Sequence of chain 1.A:
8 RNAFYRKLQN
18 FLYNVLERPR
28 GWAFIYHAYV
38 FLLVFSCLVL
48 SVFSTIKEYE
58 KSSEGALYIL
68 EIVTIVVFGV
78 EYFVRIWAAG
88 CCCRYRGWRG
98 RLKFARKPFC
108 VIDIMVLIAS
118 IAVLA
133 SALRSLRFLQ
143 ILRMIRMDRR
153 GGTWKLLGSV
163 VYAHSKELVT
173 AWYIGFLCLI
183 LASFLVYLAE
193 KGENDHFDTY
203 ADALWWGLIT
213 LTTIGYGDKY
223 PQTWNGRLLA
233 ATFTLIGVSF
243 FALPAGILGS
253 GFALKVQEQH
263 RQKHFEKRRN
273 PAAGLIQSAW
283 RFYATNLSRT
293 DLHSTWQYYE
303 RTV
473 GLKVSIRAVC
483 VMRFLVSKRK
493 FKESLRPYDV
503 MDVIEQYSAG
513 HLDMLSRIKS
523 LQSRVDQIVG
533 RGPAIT

This protein binds this small molecule.
Small molecule (SMILES): CCOC(=O)Nc1ccc(NCc2ccc(F)cc2)cc1N

Binding-site contacts:
Ligand atom C17 contacts residue LEU237 of chain 1.A at 4.2 Å (hydrophobic).
Ligand atom C8 contacts residue PHE243 of chain 1.C at 3.9 Å (hydrophobic).
Ligand atom O2 contacts residue LEU237 of chain 1.A at 3.2 Å (h-bond).
Ligand atom C12 contacts residue PHE243 of chain 1.C at 3.5 Å (hydrophobic).
Ligand atom F1 contacts residue LEU237 of chain 1.A at 4.3 Å.
Ligand atom O3 contacts residue LEU237 of chain 1.A at 4.2 Å.
Ligand atom F1 contacts residue PHE178 of chain 1.C at 4.1 Å.
Ligand atom C22 contacts residue PHE242 of chain 1.A at 4.2 Å (hydrophobic).
Ligand atom C18 contacts residue LEU237 of chain 1.A at 4.2 Å (hydrophobic).
Ligand atom C19 contacts residue LEU237 of chain 1.A at 4.0 Å (hydrophobic).
Ligand atom C20 contacts residue SER241 of chain 1.A at 3.5 Å.
Ligand atom N6 contacts residue PHE243 of chain 1.C at 2.3 Å (h-bond).
Ligand atom C11 contacts residue PHE243 of chain 1.C at 3.2 Å (hydrophobic).
Ligand atom C12 contacts residue SER241 of chain 1.A at 4.0 Å.
Ligand atom O2 contacts residue SER241 of chain 1.A at 3.3 Å.
Ligand atom N6 contacts residue SER241 of chain 1.A at 3.2 Å (h-bond).
Ligand atom C13 contacts residue TRP174 of chain 1.C at 3.2 Å (hydrophobic).
Ligand atom C10 contacts residue LEU237 of chain 1.A at 3.5 Å (hydrophobic).
Ligand atom C19 contacts residue PHE178 of chain 1.C at 3.9 Å (hydrophobic).
Ligand atom O2 contacts residue ILE238 of chain 1.A at 3.6 Å.
Ligand atom C17 contacts residue PHE178 of chain 1.C at 3.3 Å (hydrophobic).
Ligand atom N5 contacts residue LEU237 of chain 1.A at 2.9 Å (h-bond).
Ligand atom C14 contacts residue LEU237 of chain 1.A at 3.9 Å (hydrophobic).
Ligand atom C21 contacts residue ILE238 of chain 1.A at 4.2 Å (hydrophobic).
Ligand atom C9 contacts residue TRP174 of chain 1.C at 4.1 Å (hydrophobic).
Ligand atom C9 contacts residue PHE178 of chain 1.C at 4.2 Å (hydrophobic).
Ligand atom C20 contacts residue LEU237 of chain 1.A at 3.3 Å (hydrophobic).
Ligand atom C8 contacts residue TRP174 of chain 1.C at 3.6 Å (hydrophobic).
Ligand atom N5 contacts residue SER241 of chain 1.A at 2.7 Å (h-bond).
Ligand atom C21 contacts residue PHE242 of chain 1.A at 3.7 Å (hydrophobic).
Ligand atom C10 contacts residue TRP174 of chain 1.C at 3.8 Å (hydrophobic).
Ligand atom C12 contacts residue PRO246 of chain 1.C at 4.3 Å (hydrophobic).
Ligand atom N6 contacts residue PRO246 of chain 1.C at 4.0 Å.
Ligand atom C7 contacts residue TRP174 of chain 1.C at 3.3 Å (hydrophobic).
Ligand atom N4 contacts residue TRP174 of chain 1.C at 3.9 Å.
Ligand atom C10 contacts residue SER241 of chain 1.A at 3.8 Å.
Ligand atom C15 contacts residue PHE178 of chain 1.C at 3.4 Å (hydrophobic).
Ligand atom O3 contacts residue TRP174 of chain 1.C at 3.4 Å (h-bond).
Ligand atom C14 contacts residue TRP174 of chain 1.C at 3.2 Å (hydrophobic).
Ligand atom N4 contacts residue PHE243 of chain 1.C at 3.6 Å.

Sequence of chain 1.C:
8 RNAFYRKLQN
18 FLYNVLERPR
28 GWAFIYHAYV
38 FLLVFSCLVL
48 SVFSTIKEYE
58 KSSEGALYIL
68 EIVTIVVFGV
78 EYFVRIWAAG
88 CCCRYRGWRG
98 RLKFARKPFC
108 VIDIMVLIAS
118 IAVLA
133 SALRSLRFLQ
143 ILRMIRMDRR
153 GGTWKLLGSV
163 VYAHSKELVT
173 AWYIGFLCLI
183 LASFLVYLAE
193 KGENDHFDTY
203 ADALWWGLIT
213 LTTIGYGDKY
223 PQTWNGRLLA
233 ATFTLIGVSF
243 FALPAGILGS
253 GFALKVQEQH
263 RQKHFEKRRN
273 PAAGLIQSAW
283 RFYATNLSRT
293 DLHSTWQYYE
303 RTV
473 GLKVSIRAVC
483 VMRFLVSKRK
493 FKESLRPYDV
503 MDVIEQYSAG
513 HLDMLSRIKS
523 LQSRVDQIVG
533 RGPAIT